Binding-site contacts:
Ligand atom CA contacts residue THR23 of chain 2.D at 3.8 Å.
Ligand atom CZ2 contacts residue THR50 of chain 2.E at 3.9 Å.
Ligand atom C contacts residue SER51 of chain 2.D at 3.5 Å.
Ligand atom O contacts residue HIS49 of chain 2.E at 3.7 Å.
Ligand atom CD2 contacts residue THR50 of chain 2.E at 4.0 Å.
Ligand atom CA contacts residue GLY25 of chain 2.D at 3.5 Å.
Ligand atom C contacts residue GLY25 of chain 2.D at 3.3 Å.
Ligand atom CA contacts residue SER51 of chain 2.D at 4.0 Å.
Ligand atom O contacts residue THR47 of chain 2.E at 2.5 Å (h-bond).
Ligand atom CE2 contacts residue ALA44 of chain 2.E at 4.0 Å (hydrophobic).
Ligand atom CZ2 contacts residue ALA44 of chain 2.E at 3.8 Å (hydrophobic).
Ligand atom C contacts residue THR50 of chain 2.E at 4.0 Å.
Ligand atom OXT contacts residue SER51 of chain 2.D at 2.9 Å (h-bond).
Ligand atom CD1 contacts residue GLN45 of chain 2.E at 3.5 Å.
Ligand atom O contacts residue GLY25 of chain 2.D at 3.8 Å.
Ligand atom OXT contacts residue THR23 of chain 2.D at 3.9 Å.
Ligand atom CE2 contacts residue GLN45 of chain 2.E at 3.9 Å.
Ligand atom CZ3 contacts residue GLY21 of chain 2.E at 3.6 Å.
Ligand atom OXT contacts residue GLY25 of chain 2.D at 3.0 Å (h-bond).
Ligand atom CH2 contacts residue GLY21 of chain 2.E at 3.5 Å.
Ligand atom CD1 contacts residue SER51 of chain 2.D at 3.5 Å.
Ligand atom OXT contacts residue THR47 of chain 2.E at 3.6 Å.
Ligand atom N contacts residue ASP27 of chain 2.D at 3.2 Å (salt-bridge).
Ligand atom C contacts residue THR47 of chain 2.E at 3.4 Å.
Ligand atom CB contacts residue SER51 of chain 2.D at 3.4 Å.
Ligand atom NE1 contacts residue GLN45 of chain 2.E at 2.8 Å (h-bond).
Ligand atom OXT contacts residue ARG24 of chain 2.D at 3.5 Å.
Ligand atom CB contacts residue THR28 of chain 2.D at 3.5 Å.
Ligand atom CZ2 contacts residue ILE53 of chain 2.E at 3.8 Å (hydrophobic).
Ligand atom CD1 contacts residue THR47 of chain 2.E at 3.9 Å.
Ligand atom CE3 contacts residue HIS31 of chain 2.E at 3.9 Å.
Ligand atom CZ3 contacts residue HIS32 of chain 2.E at 4.0 Å.
Ligand atom N contacts residue GLY25 of chain 2.D at 2.7 Å (h-bond).
Ligand atom O contacts residue THR50 of chain 2.E at 2.9 Å (h-bond).
Ligand atom NE1 contacts residue ALA44 of chain 2.E at 3.8 Å.
Ligand atom N contacts residue THR23 of chain 2.D at 2.8 Å (h-bond).
Ligand atom CB contacts residue THR23 of chain 2.D at 3.7 Å.
Ligand atom N contacts residue THR28 of chain 2.D at 2.8 Å (h-bond).
Ligand atom CA contacts residue THR28 of chain 2.D at 3.2 Å.
Ligand atom CG contacts residue SER51 of chain 2.D at 3.8 Å.

The small molecule below binds the protein below.
Small molecule (SMILES): N[C@@H](Cc1c[nH]c2ccccc12)C(=O)O

Sequence of chain 2.D:
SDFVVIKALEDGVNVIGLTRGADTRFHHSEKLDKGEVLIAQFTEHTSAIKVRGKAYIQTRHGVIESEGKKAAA

Sequence of chain 2.E:
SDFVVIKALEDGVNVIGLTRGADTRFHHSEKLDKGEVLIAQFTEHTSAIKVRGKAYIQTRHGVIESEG